This small molecule binds to this protein.
Small molecule (SMILES): COc1ccc2c(c1)C/C(=C\C1CCN(Cc3ccccc3)CC1)C2=O

Binding-site contacts:
Ligand atom CAV contacts residue TRP84 of chain 1.A at 3.8 Å (hydrophobic).
Ligand atom OAC contacts residue PHE331 of chain 1.A at 3.4 Å.
Ligand atom CAG contacts residue HIS440 of chain 1.A at 3.8 Å.
Ligand atom CAF contacts residue GLY118 of chain 1.A at 3.9 Å.
Ligand atom CAW contacts residue TYR121 of chain 1.A at 4.1 Å (hydrophobic).
Ligand atom CAA contacts residue TRP279 of chain 1.A at 3.5 Å (hydrophobic).
Ligand atom CAD contacts residue PHE331 of chain 1.A at 3.9 Å (hydrophobic).
Ligand atom CAI contacts residue TRP84 of chain 1.A at 4.1 Å (hydrophobic).
Ligand atom CAG contacts residue GLY441 of chain 1.A at 4.0 Å.
Ligand atom CAE contacts residue TRP84 of chain 1.A at 4.0 Å (hydrophobic).
Ligand atom CAI contacts residue HIS440 of chain 1.A at 3.9 Å.
Ligand atom CAF contacts residue GLY117 of chain 1.A at 4.2 Å.
Ligand atom CAG contacts residue GLU199 of chain 1.A at 3.6 Å.
Ligand atom CAO contacts residue PHE330 of chain 1.A at 3.5 Å (hydrophobic).
Ligand atom CAZ contacts residue TYR334 of chain 1.A at 4.0 Å (hydrophobic).
Ligand atom CAE contacts residue GLU199 of chain 1.A at 3.2 Å.
Ligand atom CAP contacts residue TYR334 of chain 1.A at 3.7 Å (hydrophobic).
Ligand atom CAH contacts residue TRP84 of chain 1.A at 3.8 Å (hydrophobic).
Ligand atom CAP contacts residue TYR121 of chain 1.A at 3.6 Å (hydrophobic).
Ligand atom CAX contacts residue TRP279 of chain 1.A at 4.0 Å (hydrophobic).
Ligand atom CAM contacts residue PHE331 of chain 1.A at 3.7 Å (hydrophobic).
Ligand atom CAM contacts residue PHE330 of chain 1.A at 3.9 Å (hydrophobic).
Ligand atom CBA contacts residue PHE330 of chain 1.A at 3.7 Å (hydrophobic).
Ligand atom CAG contacts residue TRP84 of chain 1.A at 4.1 Å (hydrophobic).
Ligand atom CAY contacts residue TRP279 of chain 1.A at 4.0 Å (hydrophobic).
Ligand atom CAT contacts residue TYR334 of chain 1.A at 3.7 Å (hydrophobic).
Ligand atom OAR contacts residue TRP279 of chain 1.A at 3.8 Å.
Ligand atom CAF contacts residue TRP84 of chain 1.A at 3.9 Å (hydrophobic).
Ligand atom CAN contacts residue PHE330 of chain 1.A at 4.0 Å (hydrophobic).
Ligand atom CAQ contacts residue TRP84 of chain 1.A at 3.7 Å (hydrophobic).
Ligand atom CAQ contacts residue PHE330 of chain 1.A at 3.9 Å (hydrophobic).
Ligand atom CBA contacts residue TYR334 of chain 1.A at 4.2 Å (hydrophobic).
Ligand atom OAC contacts residue TYR334 of chain 1.A at 4.0 Å.
Ligand atom CAL contacts residue TYR121 of chain 1.A at 3.7 Å (hydrophobic).
Ligand atom OAR contacts residue TYR70 of chain 1.A at 3.8 Å.
Ligand atom CAT contacts residue TYR121 of chain 1.A at 4.2 Å (hydrophobic).
Ligand atom CAW contacts residue TYR334 of chain 1.A at 4.1 Å (hydrophobic).
Ligand atom CAU contacts residue TYR334 of chain 1.A at 3.7 Å (hydrophobic).
Ligand atom CAD contacts residue TYR334 of chain 1.A at 4.0 Å (hydrophobic).
Ligand atom CAD contacts residue PHE330 of chain 1.A at 4.1 Å (hydrophobic).

Sequence of chain 1.A:
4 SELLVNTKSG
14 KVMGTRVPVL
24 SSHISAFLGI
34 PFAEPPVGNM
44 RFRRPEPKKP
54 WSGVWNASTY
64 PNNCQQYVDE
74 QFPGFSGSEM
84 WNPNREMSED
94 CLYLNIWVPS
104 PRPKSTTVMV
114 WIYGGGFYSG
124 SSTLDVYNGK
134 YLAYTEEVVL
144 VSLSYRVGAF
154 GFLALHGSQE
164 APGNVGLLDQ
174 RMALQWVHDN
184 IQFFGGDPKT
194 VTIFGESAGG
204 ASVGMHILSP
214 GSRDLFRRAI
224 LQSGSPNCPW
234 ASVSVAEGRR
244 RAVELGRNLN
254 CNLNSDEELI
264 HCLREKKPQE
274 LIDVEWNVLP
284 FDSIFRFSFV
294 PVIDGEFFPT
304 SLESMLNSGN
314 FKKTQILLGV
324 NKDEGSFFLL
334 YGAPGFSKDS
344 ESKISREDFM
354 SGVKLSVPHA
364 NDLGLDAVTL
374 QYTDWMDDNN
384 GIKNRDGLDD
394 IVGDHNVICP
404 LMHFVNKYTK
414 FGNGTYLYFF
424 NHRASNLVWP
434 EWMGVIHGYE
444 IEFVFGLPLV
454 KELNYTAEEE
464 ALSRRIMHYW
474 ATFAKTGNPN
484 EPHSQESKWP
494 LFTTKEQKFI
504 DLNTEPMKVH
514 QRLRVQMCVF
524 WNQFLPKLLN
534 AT